This small molecule binds to this protein.
Small molecule (SMILES): CC(=O)N[C@H]1[C@H](O[C@H]2[C@@H](O)[C@@H](CO)O[C@@H](O[C@H]3[C@H](O)[C@@H](O)[C@H](O)O[C@@H]3CO)[C@@H]2O)O[C@H](CO)[C@@H](O)[C@@H]1O

Binding-site contacts:
Ligand atom O2 contacts residue PHE245 of chain 1.C at 4.1 Å.
Ligand atom C3 contacts residue TYR171 of chain 1.C at 4.1 Å (hydrophobic).
Ligand atom O4 contacts residue TYR174 of chain 1.C at 3.4 Å.
Ligand atom N2 contacts residue GLY201 of chain 1.C at 3.8 Å.
Ligand atom O6 contacts residue TRP199 of chain 1.C at 3.8 Å.
Ligand atom C1 contacts residue TYR171 of chain 1.C at 3.7 Å (hydrophobic).
Ligand atom C3 contacts residue TYR171 of chain 1.C at 4.2 Å (hydrophobic).
Ligand atom O3 contacts residue GLY201 of chain 1.C at 3.0 Å (h-bond).
Ligand atom C7 contacts residue GLY201 of chain 1.C at 3.7 Å.
Ligand atom C7 contacts residue ARG244 of chain 1.C at 4.0 Å.
Ligand atom O3 contacts residue GOL1 of chain 1.Y at 3.5 Å.
Ligand atom O7 contacts residue GLY201 of chain 1.C at 4.0 Å.
Ligand atom C8 contacts residue ASP204 of chain 1.C at 3.1 Å.
Ligand atom C4 contacts residue TYR171 of chain 1.C at 3.9 Å (hydrophobic).
Ligand atom O7 contacts residue TRP199 of chain 1.C at 4.1 Å.
Ligand atom O6 contacts residue PHE165 of chain 1.C at 3.6 Å.
Ligand atom C4 contacts residue ASP203 of chain 1.C at 3.6 Å.
Ligand atom O3 contacts residue GLY200 of chain 1.C at 3.6 Å.
Ligand atom O5 contacts residue TYR171 of chain 1.C at 4.1 Å.
Ligand atom C8 contacts residue ILE248 of chain 1.C at 4.1 Å (hydrophobic).
Ligand atom O7 contacts residue ARG244 of chain 1.C at 3.0 Å (salt-bridge).
Ligand atom C6 contacts residue TYR171 of chain 1.C at 4.0 Å (hydrophobic).
Ligand atom C5 contacts residue TYR171 of chain 1.C at 4.0 Å (hydrophobic).
Ligand atom C8 contacts residue GLY201 of chain 1.C at 3.7 Å.
Ligand atom C2 contacts residue ASP204 of chain 1.C at 3.8 Å.
Ligand atom C4 contacts residue GOL1 of chain 1.Y at 4.1 Å.
Ligand atom N2 contacts residue ASP204 of chain 1.C at 2.7 Å (salt-bridge).
Ligand atom C7 contacts residue ASP204 of chain 1.C at 3.4 Å.
Ligand atom C3 contacts residue ASP203 of chain 1.C at 3.4 Å.
Ligand atom C2 contacts residue TRP199 of chain 1.C at 4.1 Å (hydrophobic).
Ligand atom C5 contacts residue TYR171 of chain 1.C at 4.0 Å (hydrophobic).
Ligand atom C3 contacts residue GLY201 of chain 1.C at 4.1 Å.
Ligand atom C6 contacts residue PHE165 of chain 1.C at 3.5 Å (hydrophobic).
Ligand atom O4 contacts residue ASP203 of chain 1.C at 2.7 Å (salt-bridge).
Ligand atom C5 contacts residue TYR174 of chain 1.C at 3.9 Å (hydrophobic).
Ligand atom C6 contacts residue TYR174 of chain 1.C at 3.8 Å (hydrophobic).
Ligand atom O4 contacts residue GOL1 of chain 1.Y at 3.2 Å.
Ligand atom C3 contacts residue ASP204 of chain 1.C at 4.0 Å.
Ligand atom O3 contacts residue ASP203 of chain 1.C at 2.7 Å (salt-bridge).
Ligand atom C4 contacts residue TRP199 of chain 1.C at 4.0 Å (hydrophobic).

Sequence of chain 1.C:
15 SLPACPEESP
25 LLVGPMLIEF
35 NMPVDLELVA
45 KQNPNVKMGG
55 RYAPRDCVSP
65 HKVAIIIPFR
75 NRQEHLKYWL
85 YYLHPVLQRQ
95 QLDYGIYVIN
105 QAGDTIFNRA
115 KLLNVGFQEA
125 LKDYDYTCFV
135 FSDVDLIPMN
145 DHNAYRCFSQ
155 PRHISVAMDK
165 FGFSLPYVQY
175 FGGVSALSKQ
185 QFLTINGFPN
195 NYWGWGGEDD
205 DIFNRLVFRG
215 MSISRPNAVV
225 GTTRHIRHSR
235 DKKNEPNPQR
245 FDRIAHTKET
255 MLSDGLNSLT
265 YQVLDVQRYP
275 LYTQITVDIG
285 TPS